Sequence of chain 1.A:
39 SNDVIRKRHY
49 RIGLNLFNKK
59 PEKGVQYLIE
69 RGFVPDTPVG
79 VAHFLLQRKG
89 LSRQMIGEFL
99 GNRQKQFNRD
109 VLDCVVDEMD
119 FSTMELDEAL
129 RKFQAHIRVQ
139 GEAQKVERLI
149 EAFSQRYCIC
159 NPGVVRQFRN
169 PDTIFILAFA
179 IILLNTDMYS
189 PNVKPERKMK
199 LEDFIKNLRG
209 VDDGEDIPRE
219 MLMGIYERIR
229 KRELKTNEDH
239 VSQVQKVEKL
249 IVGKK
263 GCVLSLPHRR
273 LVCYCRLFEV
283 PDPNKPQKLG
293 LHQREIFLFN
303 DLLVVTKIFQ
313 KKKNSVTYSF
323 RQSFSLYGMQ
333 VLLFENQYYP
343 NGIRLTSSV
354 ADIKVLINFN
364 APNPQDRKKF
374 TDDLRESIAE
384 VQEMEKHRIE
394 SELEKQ

Binding-site contacts:
Ligand atom F14 contacts residue HIS294 of chain 1.A at 2.8 Å.
Ligand atom O12 contacts residue ARG296 of chain 1.A at 3.1 Å (salt-bridge).
Ligand atom C13 contacts residue HIS294 of chain 1.A at 3.8 Å.
Ligand atom C05 contacts residue ARG296 of chain 1.A at 3.8 Å.
Ligand atom C11 contacts residue HIS294 of chain 1.A at 4.0 Å.
Ligand atom F16 contacts residue LYS309 of chain 1.A at 3.2 Å.
Ligand atom F15 contacts residue LEU293 of chain 1.A at 4.2 Å.
Ligand atom O08 contacts residue ARG296 of chain 1.A at 3.2 Å (salt-bridge).
Ligand atom F14 contacts residue LEU293 of chain 1.A at 3.8 Å.
Ligand atom C09 contacts residue LYS309 of chain 1.A at 3.7 Å.
Ligand atom O12 contacts residue HIS294 of chain 1.A at 3.9 Å.
Ligand atom C04 contacts residue ARG323 of chain 1.A at 4.0 Å.
Ligand atom C10 contacts residue ARG296 of chain 1.A at 2.9 Å.
Ligand atom C02 contacts residue ARG323 of chain 1.A at 4.3 Å.
Ligand atom O19 contacts residue ARG323 of chain 1.A at 3.1 Å (salt-bridge).
Ligand atom O08 contacts residue LYS309 of chain 1.A at 2.5 Å (salt-bridge).
Ligand atom F15 contacts residue HIS294 of chain 1.A at 4.2 Å.
Ligand atom C03 contacts residue ARG323 of chain 1.A at 4.0 Å.
Ligand atom C13 contacts residue ARG296 of chain 1.A at 4.5 Å.
Ligand atom C04 contacts residue LYS309 of chain 1.A at 4.3 Å.
Ligand atom C09 contacts residue ARG296 of chain 1.A at 3.1 Å.
Ligand atom C13 contacts residue LYS309 of chain 1.A at 4.0 Å.
Ligand atom N17 contacts residue ARG323 of chain 1.A at 4.0 Å.
Ligand atom C09 contacts residue HIS294 of chain 1.A at 3.8 Å.
Ligand atom C11 contacts residue ARG323 of chain 1.A at 4.0 Å.
Ligand atom C05 contacts residue ARG323 of chain 1.A at 4.3 Å.
Ligand atom C11 contacts residue ARG296 of chain 1.A at 3.2 Å.
Ligand atom C06 contacts residue LYS309 of chain 1.A at 2.4 Å.
Ligand atom C04 contacts residue ARG296 of chain 1.A at 4.0 Å.
Ligand atom C07 contacts residue LYS309 of chain 1.A at 3.6 Å.
Ligand atom O12 contacts residue ARG323 of chain 1.A at 3.7 Å.
Ligand atom F14 contacts residue GLN295 of chain 1.A at 4.3 Å.
Ligand atom C05 contacts residue LYS309 of chain 1.A at 2.9 Å.
Ligand atom C10 contacts residue HIS294 of chain 1.A at 3.1 Å.

The protein below binds the small molecule below.
Small molecule (SMILES): Cc1ccc2c(c1[N+](=O)[O-])C(=O)C[C@@H](C(F)(F)F)O2